This small molecule binds to this protein.
Small molecule (SMILES): Nc1ncnc2c1ncn2[C@@H]1O[C@H](COO[C@@H]2C[C@@H](CO[P](=O)(O)O[C@H]3[C@@H](O)[C@H](n4cnc5c(N)ncnc54)O[C@@H]3COP(=O)=O)O[C@H]2n2ccc(=O)[nH]c2=O)[C@@H](OOP(O)OC[C@H]2O[C@@H](n3ccc(=O)[nH]c3=O)[C@H](O)[C@@H]2O)[C@H]1O.Op1oo1

Binding-site contacts:
Ligand atom N9 contacts residue TRP47 of chain 51.D at 3.9 Å.
Ligand atom C2 contacts residue TRP47 of chain 51.D at 4.2 Å (hydrophobic).
Ligand atom N1 contacts residue THR48 of chain 51.D at 4.0 Å.
Ligand atom N7 contacts residue TRP47 of chain 51.D at 3.7 Å.
Ligand atom O4' contacts residue LYS143 of chain 51.D at 4.1 Å.
Ligand atom C4 contacts residue TRP47 of chain 51.D at 3.9 Å (hydrophobic).
Ligand atom OP2 contacts residue VAL178 of chain 51.E at 4.5 Å.
Ligand atom C5' contacts residue VAL178 of chain 51.E at 4.5 Å (hydrophobic).
Ligand atom N6 contacts residue THR48 of chain 51.D at 3.3 Å (h-bond).
Ligand atom O4' contacts residue TRP47 of chain 51.D at 4.1 Å.
Ligand atom N6 contacts residue TYR50 of chain 51.D at 4.2 Å.
Ligand atom N1 contacts residue TRP47 of chain 51.D at 4.3 Å.
Ligand atom N3 contacts residue TRP47 of chain 51.D at 4.1 Å.
Ligand atom C1' contacts residue TRP47 of chain 51.D at 4.3 Å (hydrophobic).
Ligand atom C5 contacts residue TRP47 of chain 51.D at 3.8 Å (hydrophobic).
Ligand atom N6 contacts residue TRP47 of chain 51.D at 3.8 Å.
Ligand atom C6 contacts residue THR48 of chain 51.D at 4.2 Å.
Ligand atom C6 contacts residue TRP47 of chain 51.D at 3.9 Å (hydrophobic).
Ligand atom OP2 contacts residue GLY49 of chain 51.E at 4.2 Å.
Ligand atom C8 contacts residue TRP47 of chain 51.D at 3.8 Å (hydrophobic).

Sequence of chain 51.E:
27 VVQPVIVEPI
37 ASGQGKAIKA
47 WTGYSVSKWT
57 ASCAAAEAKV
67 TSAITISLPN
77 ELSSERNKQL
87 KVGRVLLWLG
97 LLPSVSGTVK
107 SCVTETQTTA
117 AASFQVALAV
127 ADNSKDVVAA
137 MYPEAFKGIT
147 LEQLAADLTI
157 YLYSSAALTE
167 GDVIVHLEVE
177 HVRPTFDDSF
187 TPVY

Sequence of chain 51.D:
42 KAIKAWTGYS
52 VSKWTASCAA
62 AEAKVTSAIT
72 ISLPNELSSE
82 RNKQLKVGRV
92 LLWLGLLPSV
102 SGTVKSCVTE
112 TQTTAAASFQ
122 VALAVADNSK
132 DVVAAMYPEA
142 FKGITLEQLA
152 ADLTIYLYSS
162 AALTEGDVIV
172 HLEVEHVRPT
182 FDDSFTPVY